A small-molecule ligand and the protein it binds are described below.
Small molecule (SMILES): Nc1ccn([C@H]2C[C@H](O)[C@@H](COP(=O)(O)O)O2)c(=O)n1

Binding-site contacts:
Ligand atom C4' contacts residue DA1 of chain 1.FF at 3.7 Å.
Ligand atom O3' contacts residue PRO205 of chain 1.YA at 4.1 Å.
Ligand atom O3' contacts residue DA1 of chain 1.FF at 1.6 Å.
Ligand atom C2' contacts residue PRO205 of chain 1.YA at 4.5 Å (hydrophobic).
Ligand atom O5' contacts residue DA1 of chain 1.FF at 3.9 Å.
Ligand atom C2' contacts residue DA1 of chain 1.FF at 3.7 Å.
Ligand atom C5' contacts residue DA1 of chain 1.FF at 3.6 Å.
Ligand atom C3' contacts residue DA1 of chain 1.FF at 2.6 Å.

Sequence of chain 1.YA:
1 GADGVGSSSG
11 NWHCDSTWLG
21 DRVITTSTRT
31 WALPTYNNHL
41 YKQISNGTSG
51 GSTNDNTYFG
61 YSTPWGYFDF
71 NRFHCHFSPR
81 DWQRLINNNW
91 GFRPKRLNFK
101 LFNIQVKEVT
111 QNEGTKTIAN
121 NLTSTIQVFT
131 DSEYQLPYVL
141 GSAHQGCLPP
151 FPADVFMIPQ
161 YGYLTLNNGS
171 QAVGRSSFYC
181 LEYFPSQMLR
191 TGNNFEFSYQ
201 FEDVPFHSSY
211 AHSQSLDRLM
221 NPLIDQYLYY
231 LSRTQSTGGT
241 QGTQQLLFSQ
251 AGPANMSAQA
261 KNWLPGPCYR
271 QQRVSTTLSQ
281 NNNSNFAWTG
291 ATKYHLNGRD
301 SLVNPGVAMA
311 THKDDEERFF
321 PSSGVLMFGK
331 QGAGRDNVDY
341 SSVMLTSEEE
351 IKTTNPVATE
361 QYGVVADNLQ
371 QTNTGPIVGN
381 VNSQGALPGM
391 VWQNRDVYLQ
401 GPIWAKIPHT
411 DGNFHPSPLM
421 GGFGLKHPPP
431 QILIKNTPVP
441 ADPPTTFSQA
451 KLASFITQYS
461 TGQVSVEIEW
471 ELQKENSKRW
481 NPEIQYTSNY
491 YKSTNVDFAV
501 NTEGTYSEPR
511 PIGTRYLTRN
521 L